The protein below binds the small molecule below.
Small molecule (SMILES): O=C(O)[C@@](O)(COP(=O)(O)O)[C@H](O)[C@H](O)COP(=O)(O)O

Binding-site contacts:
Ligand atom C3 contacts residue MG1 of chain 1.Q at 3.1 Å.
Ligand atom P1 contacts residue THR65 of chain 1.B at 3.4 Å.
Ligand atom O3P contacts residue LYS334 of chain 1.A at 2.5 Å (salt-bridge).
Ligand atom O2 contacts residue MG1 of chain 1.Q at 2.3 Å.
Ligand atom O2P contacts residue GLY403 of chain 1.A at 2.9 Å (h-bond).
Ligand atom C contacts residue LYS175 of chain 1.A at 3.4 Å.
Ligand atom O7 contacts residue LYS334 of chain 1.A at 2.6 Å (salt-bridge).
Ligand atom O6 contacts residue GLU204 of chain 1.A at 3.1 Å (salt-bridge).
Ligand atom O3 contacts residue GLU204 of chain 1.A at 2.8 Å (salt-bridge).
Ligand atom O2 contacts residue LYS175 of chain 1.A at 3.0 Å (salt-bridge).
Ligand atom O1 contacts residue LYS175 of chain 1.A at 3.2 Å (salt-bridge).
Ligand atom O2 contacts residue ASP203 of chain 1.A at 3.4 Å (salt-bridge).
Ligand atom O7 contacts residue GLU60 of chain 1.B at 3.4 Å (salt-bridge).
Ligand atom O5P contacts residue HIS327 of chain 1.A at 2.9 Å (h-bond).
Ligand atom O2 contacts residue KCX201 of chain 1.A at 3.1 Å (h-bond).
Ligand atom C2 contacts residue MG1 of chain 1.Q at 2.9 Å.
Ligand atom O3 contacts residue MG1 of chain 1.Q at 2.2 Å.
Ligand atom O6 contacts residue ASP203 of chain 1.A at 3.1 Å (salt-bridge).
Ligand atom O4 contacts residue SER379 of chain 1.A at 3.3 Å (h-bond).
Ligand atom O6 contacts residue ASN123 of chain 1.B at 2.9 Å (h-bond).
Ligand atom O4P contacts residue LEU335 of chain 1.A at 3.4 Å.
Ligand atom O6P contacts residue ARG295 of chain 1.A at 2.8 Å (salt-bridge).
Ligand atom O5P contacts residue SER379 of chain 1.A at 3.2 Å (h-bond).
Ligand atom O2 contacts residue THR173 of chain 1.A at 3.0 Å (h-bond).
Ligand atom O3P contacts residue THR65 of chain 1.B at 3.3 Å (h-bond).
Ligand atom O3 contacts residue KCX201 of chain 1.A at 2.5 Å (h-bond).
Ligand atom O3P contacts residue GLY381 of chain 1.A at 2.9 Å (h-bond).
Ligand atom C contacts residue MG1 of chain 1.Q at 2.9 Å.
Ligand atom O4P contacts residue ARG295 of chain 1.A at 3.0 Å (salt-bridge).
Ligand atom O1P contacts residue GLY404 of chain 1.A at 2.7 Å (h-bond).
Ligand atom C3 contacts residue KCX201 of chain 1.A at 3.2 Å.
Ligand atom O3 contacts residue HIS294 of chain 1.A at 3.0 Å (h-bond).
Ligand atom O6 contacts residue LYS177 of chain 1.A at 2.7 Å (salt-bridge).
Ligand atom O1P contacts residue THR65 of chain 1.B at 2.6 Å (h-bond).
Ligand atom O6 contacts residue LYS175 of chain 1.A at 3.5 Å (salt-bridge).
Ligand atom C5 contacts residue HIS294 of chain 1.A at 3.4 Å.
Ligand atom O1P contacts residue LYS175 of chain 1.A at 3.4 Å.
Ligand atom O6 contacts residue MG1 of chain 1.Q at 2.2 Å.
Ligand atom O4 contacts residue GLY380 of chain 1.A at 3.3 Å.
Ligand atom O3P contacts residue TRP66 of chain 1.B at 3.2 Å.

Sequence of chain 1.B:
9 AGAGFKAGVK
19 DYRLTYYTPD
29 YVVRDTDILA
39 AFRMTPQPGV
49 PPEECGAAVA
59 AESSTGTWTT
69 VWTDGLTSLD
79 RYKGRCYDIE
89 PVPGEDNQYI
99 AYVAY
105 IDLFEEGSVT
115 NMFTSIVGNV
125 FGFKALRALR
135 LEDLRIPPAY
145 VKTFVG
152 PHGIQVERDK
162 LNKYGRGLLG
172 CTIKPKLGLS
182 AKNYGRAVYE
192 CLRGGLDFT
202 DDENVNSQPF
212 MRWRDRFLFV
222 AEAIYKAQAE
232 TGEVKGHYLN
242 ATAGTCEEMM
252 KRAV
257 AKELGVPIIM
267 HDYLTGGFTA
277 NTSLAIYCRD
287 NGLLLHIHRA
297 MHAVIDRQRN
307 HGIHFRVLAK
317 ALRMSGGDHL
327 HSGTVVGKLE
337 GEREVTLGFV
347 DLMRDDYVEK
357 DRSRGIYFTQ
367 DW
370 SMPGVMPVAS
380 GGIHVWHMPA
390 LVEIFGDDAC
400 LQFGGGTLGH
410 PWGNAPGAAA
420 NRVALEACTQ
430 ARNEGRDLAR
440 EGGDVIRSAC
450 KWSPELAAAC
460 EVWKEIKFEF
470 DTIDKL

Sequence of chain 1.A:
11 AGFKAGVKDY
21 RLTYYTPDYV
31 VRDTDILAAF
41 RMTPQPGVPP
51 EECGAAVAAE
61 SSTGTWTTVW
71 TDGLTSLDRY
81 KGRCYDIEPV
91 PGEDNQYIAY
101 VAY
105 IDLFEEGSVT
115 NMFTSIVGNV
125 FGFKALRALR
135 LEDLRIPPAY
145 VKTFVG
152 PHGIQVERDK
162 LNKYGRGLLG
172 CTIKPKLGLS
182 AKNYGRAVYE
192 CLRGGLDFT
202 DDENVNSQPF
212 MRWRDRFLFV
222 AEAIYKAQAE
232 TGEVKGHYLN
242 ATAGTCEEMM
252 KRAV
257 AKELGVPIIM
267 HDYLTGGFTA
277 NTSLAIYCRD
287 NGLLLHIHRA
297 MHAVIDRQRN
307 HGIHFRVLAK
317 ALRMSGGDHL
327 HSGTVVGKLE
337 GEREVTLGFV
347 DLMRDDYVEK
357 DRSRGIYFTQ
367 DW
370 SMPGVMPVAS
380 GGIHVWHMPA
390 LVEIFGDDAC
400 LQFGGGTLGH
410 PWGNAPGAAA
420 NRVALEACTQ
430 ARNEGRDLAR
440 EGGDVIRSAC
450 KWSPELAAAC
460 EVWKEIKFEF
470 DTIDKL